This small molecule binds to this protein.
Small molecule (SMILES): CC(=O)N[C@@H]1[C@@H](O)[C@H](O)[C@@H](CO)O[C@H]1O

Binding-site contacts:
Ligand atom C5 contacts residue ASN58 of chain 1.C at 3.7 Å.
Ligand atom C7 contacts residue THR61 of chain 1.C at 3.7 Å.
Ligand atom C8 contacts residue THR61 of chain 1.C at 4.4 Å.
Ligand atom O5 contacts residue THR60 of chain 1.C at 4.5 Å.
Ligand atom C7 contacts residue ASN58 of chain 1.C at 3.4 Å.
Ligand atom C3 contacts residue ASN58 of chain 1.C at 3.8 Å.
Ligand atom C4 contacts residue ASN58 of chain 1.C at 4.2 Å.
Ligand atom C2 contacts residue GLN30 of chain 1.C at 4.4 Å.
Ligand atom C2 contacts residue ASN58 of chain 1.C at 2.4 Å.
Ligand atom N2 contacts residue ASN58 of chain 1.C at 2.9 Å (h-bond).
Ligand atom O7 contacts residue GLN30 of chain 1.C at 2.8 Å (h-bond).
Ligand atom C1 contacts residue ASN58 of chain 1.C at 1.4 Å.
Ligand atom C8 contacts residue TRP12 of chain 1.C at 4.5 Å (hydrophobic).
Ligand atom C8 contacts residue ASN58 of chain 1.C at 4.5 Å.
Ligand atom O7 contacts residue ASN58 of chain 1.C at 3.5 Å (h-bond).
Ligand atom C7 contacts residue GLN30 of chain 1.C at 3.9 Å.
Ligand atom O7 contacts residue THR61 of chain 1.C at 2.8 Å (h-bond).
Ligand atom O5 contacts residue ASN58 of chain 1.C at 2.4 Å (h-bond).

Sequence of chain 1.C:
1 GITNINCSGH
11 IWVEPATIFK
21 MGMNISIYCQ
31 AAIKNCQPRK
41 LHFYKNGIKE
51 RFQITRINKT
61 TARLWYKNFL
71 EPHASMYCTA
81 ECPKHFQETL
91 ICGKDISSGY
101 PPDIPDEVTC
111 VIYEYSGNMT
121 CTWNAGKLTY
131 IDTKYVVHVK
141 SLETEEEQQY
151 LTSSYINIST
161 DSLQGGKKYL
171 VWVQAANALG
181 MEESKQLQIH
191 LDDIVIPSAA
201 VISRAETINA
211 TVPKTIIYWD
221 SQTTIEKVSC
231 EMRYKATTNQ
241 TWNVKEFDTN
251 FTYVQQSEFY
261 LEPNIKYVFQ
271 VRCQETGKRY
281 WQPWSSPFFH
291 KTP